This small molecule binds to this protein.
Small molecule (SMILES): Nc1nc(C(=O)O)c(Cc2cccs2)s1

Sequence of chain 1.B:
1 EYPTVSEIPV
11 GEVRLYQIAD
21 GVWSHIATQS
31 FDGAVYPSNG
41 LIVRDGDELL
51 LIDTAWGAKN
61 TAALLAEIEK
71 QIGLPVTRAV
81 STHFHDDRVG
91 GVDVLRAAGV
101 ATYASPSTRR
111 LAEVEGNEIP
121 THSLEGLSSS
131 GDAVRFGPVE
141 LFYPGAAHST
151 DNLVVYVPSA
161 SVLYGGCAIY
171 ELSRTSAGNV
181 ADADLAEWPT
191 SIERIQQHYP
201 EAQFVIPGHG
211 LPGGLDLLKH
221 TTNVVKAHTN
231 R

Binding-site contacts:
Ligand atom C04 contacts residue ASN179 of chain 1.B at 3.5 Å.
Ligand atom C06 contacts residue ARG174 of chain 1.B at 3.9 Å.
Ligand atom O03 contacts residue CYS167 of chain 1.B at 3.4 Å (h-bond).
Ligand atom C09 contacts residue HIS209 of chain 1.B at 3.6 Å.
Ligand atom N15 contacts residue ZN1 of chain 1.G at 2.3 Å.
Ligand atom C04 contacts residue ZN1 of chain 1.G at 3.0 Å.
Ligand atom C04 contacts residue HIS209 of chain 1.B at 3.2 Å.
Ligand atom N15 contacts residue ASN179 of chain 1.B at 3.6 Å.
Ligand atom C02 contacts residue ZN1 of chain 1.G at 3.0 Å.
Ligand atom O01 contacts residue ARG174 of chain 1.B at 2.9 Å (salt-bridge).
Ligand atom O03 contacts residue HIS209 of chain 1.B at 2.9 Å (h-bond).
Ligand atom O03 contacts residue ZN1 of chain 1.G at 2.2 Å.
Ligand atom C09 contacts residue TYR36 of chain 1.B at 3.6 Å (hydrophobic).
Ligand atom C08 contacts residue ARG174 of chain 1.B at 3.9 Å.
Ligand atom C07 contacts residue ARG174 of chain 1.B at 3.6 Å.
Ligand atom S12 contacts residue TRP56 of chain 1.B at 3.8 Å.
Ligand atom C10 contacts residue ARG174 of chain 1.B at 3.6 Å.
Ligand atom N14 contacts residue ASP87 of chain 1.B at 3.1 Å (salt-bridge).
Ligand atom C13 contacts residue ASP87 of chain 1.B at 3.5 Å.
Ligand atom C02 contacts residue HIS148 of chain 1.B at 3.8 Å.
Ligand atom S11 contacts residue ARG174 of chain 1.B at 3.4 Å (salt-bridge).
Ligand atom C02 contacts residue HIS209 of chain 1.B at 3.4 Å.
Ligand atom N14 contacts residue ZN1 of chain 1.G at 3.8 Å.
Ligand atom C13 contacts residue HIS209 of chain 1.B at 3.4 Å.
Ligand atom C13 contacts residue TRP56 of chain 1.B at 3.8 Å (hydrophobic).
Ligand atom N14 contacts residue HIS209 of chain 1.B at 3.7 Å.
Ligand atom C13 contacts residue ZN1 of chain 1.G at 3.4 Å.
Ligand atom N14 contacts residue TRP56 of chain 1.B at 3.0 Å.
Ligand atom S11 contacts residue TYR36 of chain 1.B at 3.4 Å.
Ligand atom O01 contacts residue ASN179 of chain 1.B at 3.9 Å.
Ligand atom C09 contacts residue ARG174 of chain 1.B at 3.8 Å.
Ligand atom N15 contacts residue HIS209 of chain 1.B at 2.8 Å (h-bond).
Ligand atom O03 contacts residue HIS148 of chain 1.B at 3.3 Å.
Ligand atom C02 contacts residue ASN179 of chain 1.B at 3.8 Å.
Ligand atom C08 contacts residue TYR36 of chain 1.B at 3.6 Å (hydrophobic).
Ligand atom C10 contacts residue TYR36 of chain 1.B at 3.7 Å (hydrophobic).
Ligand atom N15 contacts residue ASP87 of chain 1.B at 3.2 Å (salt-bridge).
Ligand atom C06 contacts residue ASN179 of chain 1.B at 3.9 Å.
Ligand atom C07 contacts residue TYR36 of chain 1.B at 3.5 Å (hydrophobic).
Ligand atom C08 contacts residue HIS209 of chain 1.B at 3.6 Å.